Binding-site contacts:
Ligand atom O5 contacts residue ASN70 of chain 1.F at 2.4 Å (h-bond).
Ligand atom C3 contacts residue ASN70 of chain 1.F at 3.8 Å.
Ligand atom C8 contacts residue CYS59 of chain 1.F at 4.3 Å (hydrophobic).
Ligand atom C4 contacts residue ASN70 of chain 1.F at 4.2 Å.
Ligand atom O7 contacts residue ASN70 of chain 1.F at 3.4 Å (h-bond).
Ligand atom C1 contacts residue ASN70 of chain 1.F at 1.4 Å.
Ligand atom C2 contacts residue ASN70 of chain 1.F at 2.5 Å.
Ligand atom C7 contacts residue ASN70 of chain 1.F at 3.3 Å.
Ligand atom N2 contacts residue ASN70 of chain 1.F at 2.9 Å (h-bond).
Ligand atom O6 contacts residue ASN70 of chain 1.F at 3.8 Å.
Ligand atom C5 contacts residue ASN70 of chain 1.F at 3.7 Å.
Ligand atom C8 contacts residue ASN70 of chain 1.F at 4.4 Å.

The protein below binds the small molecule below.
Small molecule (SMILES): CC(=O)N[C@@H]1[C@@H](O)[C@H](O)[C@@H](CO)O[C@H]1O

Sequence of chain 1.F:
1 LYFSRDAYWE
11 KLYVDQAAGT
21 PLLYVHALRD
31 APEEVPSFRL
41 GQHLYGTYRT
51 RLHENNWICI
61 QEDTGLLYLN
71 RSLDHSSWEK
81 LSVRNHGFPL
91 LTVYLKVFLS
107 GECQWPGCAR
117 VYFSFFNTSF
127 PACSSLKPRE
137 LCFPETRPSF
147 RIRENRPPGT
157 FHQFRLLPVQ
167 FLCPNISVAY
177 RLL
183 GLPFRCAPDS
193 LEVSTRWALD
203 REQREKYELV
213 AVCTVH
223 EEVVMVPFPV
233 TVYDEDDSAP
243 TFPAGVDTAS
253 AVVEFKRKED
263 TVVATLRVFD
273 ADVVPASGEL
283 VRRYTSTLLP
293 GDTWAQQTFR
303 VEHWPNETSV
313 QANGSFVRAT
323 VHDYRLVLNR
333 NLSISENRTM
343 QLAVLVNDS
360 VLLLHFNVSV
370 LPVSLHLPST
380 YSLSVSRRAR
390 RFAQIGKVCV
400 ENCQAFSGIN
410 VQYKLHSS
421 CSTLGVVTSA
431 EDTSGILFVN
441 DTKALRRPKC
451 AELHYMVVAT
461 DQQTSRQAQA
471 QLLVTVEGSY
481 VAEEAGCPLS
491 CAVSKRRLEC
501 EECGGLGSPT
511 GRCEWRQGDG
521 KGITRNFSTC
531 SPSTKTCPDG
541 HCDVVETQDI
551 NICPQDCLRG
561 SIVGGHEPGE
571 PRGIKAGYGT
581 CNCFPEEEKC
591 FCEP